Sequence of chain 1.A:
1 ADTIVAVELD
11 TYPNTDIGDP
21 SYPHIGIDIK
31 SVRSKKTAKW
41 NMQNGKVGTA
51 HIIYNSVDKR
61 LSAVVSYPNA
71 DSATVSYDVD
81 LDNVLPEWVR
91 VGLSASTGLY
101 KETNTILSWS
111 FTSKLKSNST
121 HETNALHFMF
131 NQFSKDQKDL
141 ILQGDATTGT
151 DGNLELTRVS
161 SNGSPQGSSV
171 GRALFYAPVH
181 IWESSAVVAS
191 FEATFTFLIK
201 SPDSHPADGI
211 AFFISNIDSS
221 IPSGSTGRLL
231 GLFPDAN

Binding-site contacts:
Ligand atom C contacts residue TYR100 of chain 1.A at 3.9 Å (hydrophobic).
Ligand atom N contacts residue TYR100 of chain 1.A at 3.6 Å (h-bond).
Ligand atom C contacts residue TYR100 of chain 1.A at 3.3 Å (hydrophobic).
Ligand atom CE3 contacts residue PRO13 of chain 1.A at 3.8 Å (hydrophobic).
Ligand atom OH contacts residue PRO206 of chain 1.A at 2.5 Å (h-bond).
Ligand atom CA contacts residue TYR100 of chain 1.A at 3.5 Å (hydrophobic).
Ligand atom CE2 contacts residue PRO13 of chain 1.A at 3.7 Å (hydrophobic).
Ligand atom CA contacts residue 8LR1 of chain 1.Q at 2.3 Å.
Ligand atom CE2 contacts residue TYR100 of chain 1.A at 3.9 Å (hydrophobic).
Ligand atom OH contacts residue THR11 of chain 1.A at 3.5 Å (h-bond).
Ligand atom O contacts residue TYR100 of chain 1.A at 2.9 Å (h-bond).
Ligand atom CE2 contacts residue HIS205 of chain 1.A at 3.5 Å.
Ligand atom CA contacts residue TYR12 of chain 1.A at 3.7 Å (hydrophobic).
Ligand atom CD2 contacts residue TYR100 of chain 1.A at 3.6 Å (hydrophobic).
Ligand atom CG contacts residue HIS205 of chain 1.A at 3.5 Å.
Ligand atom CE2 contacts residue TYR12 of chain 1.A at 3.5 Å (hydrophobic).
Ligand atom CZ contacts residue PRO206 of chain 1.A at 3.3 Å (hydrophobic).
Ligand atom CA contacts residue TYR100 of chain 1.A at 3.3 Å (hydrophobic).
Ligand atom N contacts residue TYR100 of chain 1.A at 2.9 Å (h-bond).
Ligand atom CZ2 contacts residue PRO13 of chain 1.A at 3.9 Å (hydrophobic).
Ligand atom OH contacts residue HIS205 of chain 1.A at 3.8 Å.
Ligand atom C contacts residue 8LR1 of chain 1.Q at 3.6 Å.
Ligand atom C contacts residue TYR100 of chain 1.A at 3.6 Å (hydrophobic).
Ligand atom CD2 contacts residue HIS205 of chain 1.A at 3.5 Å.
Ligand atom N contacts residue TYR100 of chain 1.A at 3.7 Å.
Ligand atom N contacts residue TYR12 of chain 1.A at 3.2 Å (h-bond).
Ligand atom CE1 contacts residue HIS205 of chain 1.A at 3.8 Å.
Ligand atom CB contacts residue HIS205 of chain 1.A at 3.5 Å.
Ligand atom CB contacts residue TYR12 of chain 1.A at 3.3 Å (hydrophobic).
Ligand atom CH2 contacts residue SER21 of chain 1.A at 3.6 Å.
Ligand atom CE1 contacts residue PRO206 of chain 1.A at 3.9 Å (hydrophobic).
Ligand atom CA contacts residue TYR12 of chain 1.A at 3.9 Å (hydrophobic).
Ligand atom CE2 contacts residue PRO206 of chain 1.A at 3.4 Å (hydrophobic).
Ligand atom N contacts residue TYR12 of chain 1.A at 2.9 Å (h-bond).
Ligand atom NE1 contacts residue PRO13 of chain 1.A at 3.8 Å.
Ligand atom C contacts residue TYR12 of chain 1.A at 3.9 Å (hydrophobic).
Ligand atom CD1 contacts residue HIS205 of chain 1.A at 3.4 Å.
Ligand atom N contacts residue 8LR1 of chain 1.Q at 1.4 Å (h-bond).
Ligand atom CZ contacts residue HIS205 of chain 1.A at 3.6 Å.
Ligand atom O contacts residue TYR100 of chain 1.A at 3.5 Å (h-bond).

The protein below binds the small molecule below.
Small molecule (SMILES): NCC(=O)N[C@@H](CC1=CN=C2CC=CC=C12)C(=O)N[C@@H](Cc1ccc(O)cc1)C(=O)N[C@@H](CC(=O)O)C(N)=O